The small molecule below binds the protein below.
Small molecule (SMILES): O=S1(=O)CC(O)C1

Binding-site contacts:
Ligand atom O5 contacts residue ASP266 of chain 1.B at 3.4 Å (salt-bridge).
Ligand atom O6 contacts residue VAL221 of chain 1.B at 4.2 Å.
Ligand atom C3 contacts residue ASP266 of chain 1.B at 3.4 Å.
Ligand atom O1 contacts residue ASP266 of chain 1.B at 4.2 Å.
Ligand atom O5 contacts residue ASN223 of chain 1.B at 3.9 Å.
Ligand atom S4 contacts residue ASP266 of chain 1.B at 4.1 Å.
Ligand atom C3 contacts residue VAL221 of chain 1.B at 4.5 Å (hydrophobic).
Ligand atom C2 contacts residue ASP266 of chain 1.B at 4.5 Å.
Ligand atom C2 contacts residue THR104 of chain 1.B at 3.7 Å.
Ligand atom O1 contacts residue THR104 of chain 1.B at 4.1 Å.
Ligand atom C3 contacts residue THR104 of chain 1.B at 3.2 Å.
Ligand atom O5 contacts residue SER222 of chain 1.B at 4.0 Å.

Sequence of chain 1.B:
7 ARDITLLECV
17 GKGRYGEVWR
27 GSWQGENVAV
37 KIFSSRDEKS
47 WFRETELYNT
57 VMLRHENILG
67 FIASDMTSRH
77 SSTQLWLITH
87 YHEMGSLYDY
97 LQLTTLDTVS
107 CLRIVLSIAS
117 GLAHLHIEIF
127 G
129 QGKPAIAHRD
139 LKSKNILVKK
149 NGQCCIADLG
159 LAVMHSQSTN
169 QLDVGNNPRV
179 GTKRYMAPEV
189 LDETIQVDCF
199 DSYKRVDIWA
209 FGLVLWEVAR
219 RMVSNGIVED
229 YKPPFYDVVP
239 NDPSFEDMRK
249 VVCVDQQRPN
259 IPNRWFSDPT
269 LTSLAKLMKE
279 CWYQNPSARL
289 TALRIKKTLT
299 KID